Binding-site contacts:
Ligand atom C01 contacts residue VAL317 of chain 1.A at 4.0 Å (hydrophobic).
Ligand atom C10 contacts residue LEU281 of chain 1.C at 4.0 Å (hydrophobic).
Ligand atom C02 contacts residue TRP275 of chain 1.C at 3.7 Å (hydrophobic).
Ligand atom C15 contacts residue LEU281 of chain 1.C at 4.0 Å (hydrophobic).
Ligand atom C04 contacts residue LEU319 of chain 1.A at 4.0 Å (hydrophobic).
Ligand atom C11 contacts residue TRP275 of chain 1.A at 3.6 Å (hydrophobic).
Ligand atom C08 contacts residue LEU281 of chain 1.A at 3.7 Å (hydrophobic).
Ligand atom C05 contacts residue LEU281 of chain 1.A at 3.9 Å (hydrophobic).
Ligand atom C05 contacts residue VAL317 of chain 1.A at 4.1 Å (hydrophobic).
Ligand atom C03 contacts residue LEU281 of chain 1.A at 3.7 Å (hydrophobic).
Ligand atom C16 contacts residue VAL317 of chain 1.C at 3.9 Å (hydrophobic).
Ligand atom C08 contacts residue SER322 of chain 1.A at 3.7 Å.
Ligand atom C01 contacts residue LEU319 of chain 1.A at 3.9 Å (hydrophobic).
Ligand atom C12 contacts residue TRP275 of chain 1.A at 3.8 Å (hydrophobic).
Ligand atom C05 contacts residue LEU319 of chain 1.A at 3.5 Å (hydrophobic).
Ligand atom C06 contacts residue ASP318 of chain 1.A at 3.8 Å.
Ligand atom C06 contacts residue LEU319 of chain 1.A at 3.3 Å (hydrophobic).
Ligand atom O17 contacts residue LEU319 of chain 1.C at 4.0 Å.
Ligand atom C06 contacts residue LEU281 of chain 1.A at 4.0 Å (hydrophobic).
Ligand atom C01 contacts residue LEU281 of chain 1.A at 3.8 Å (hydrophobic).
Ligand atom C12 contacts residue LEU281 of chain 1.C at 3.9 Å (hydrophobic).
Ligand atom C02 contacts residue LEU281 of chain 1.A at 3.6 Å (hydrophobic).
Ligand atom C11 contacts residue LEU281 of chain 1.A at 3.8 Å (hydrophobic).
Ligand atom N09 contacts residue LEU281 of chain 1.A at 3.5 Å.
Ligand atom C13 contacts residue LEU281 of chain 1.C at 4.0 Å (hydrophobic).
Ligand atom N07 contacts residue LEU281 of chain 1.A at 4.0 Å.
Ligand atom C10 contacts residue LEU281 of chain 1.A at 3.9 Å (hydrophobic).
Ligand atom C04 contacts residue LEU281 of chain 1.A at 3.6 Å (hydrophobic).
Ligand atom N07 contacts residue LEU319 of chain 1.A at 3.3 Å.
Ligand atom C08 contacts residue LEU319 of chain 1.A at 4.1 Å (hydrophobic).
Ligand atom O17 contacts residue VAL317 of chain 1.C at 4.1 Å.
Ligand atom N07 contacts residue VAL317 of chain 1.A at 3.6 Å.
Ligand atom N07 contacts residue SER322 of chain 1.A at 3.8 Å.
Ligand atom C14 contacts residue LEU281 of chain 1.C at 4.0 Å (hydrophobic).
Ligand atom C03 contacts residue TRP275 of chain 1.C at 3.7 Å (hydrophobic).
Ligand atom C08 contacts residue TRP275 of chain 1.A at 3.9 Å (hydrophobic).
Ligand atom N07 contacts residue ASP318 of chain 1.A at 3.9 Å.
Ligand atom C01 contacts residue GLU276 of chain 1.C at 4.1 Å.
Ligand atom C11 contacts residue LEU281 of chain 1.C at 3.9 Å (hydrophobic).
Ligand atom C06 contacts residue VAL317 of chain 1.A at 3.3 Å (hydrophobic).

Sequence of chain 1.C:
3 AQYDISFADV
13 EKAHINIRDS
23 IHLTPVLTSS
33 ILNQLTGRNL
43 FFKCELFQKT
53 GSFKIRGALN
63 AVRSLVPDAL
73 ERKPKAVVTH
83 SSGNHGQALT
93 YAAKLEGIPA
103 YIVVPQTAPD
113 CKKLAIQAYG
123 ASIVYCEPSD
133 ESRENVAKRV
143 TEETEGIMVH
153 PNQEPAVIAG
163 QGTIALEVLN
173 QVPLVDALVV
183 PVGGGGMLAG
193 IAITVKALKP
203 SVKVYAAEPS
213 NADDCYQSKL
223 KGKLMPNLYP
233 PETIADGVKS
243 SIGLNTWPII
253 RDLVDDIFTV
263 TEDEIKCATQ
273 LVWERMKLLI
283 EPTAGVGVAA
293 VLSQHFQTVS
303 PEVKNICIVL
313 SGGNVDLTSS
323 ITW

This protein binds this small molecule.
Small molecule (SMILES): OCc1ccc(-n2cnc3ccccc32)cc1

Sequence of chain 1.A:
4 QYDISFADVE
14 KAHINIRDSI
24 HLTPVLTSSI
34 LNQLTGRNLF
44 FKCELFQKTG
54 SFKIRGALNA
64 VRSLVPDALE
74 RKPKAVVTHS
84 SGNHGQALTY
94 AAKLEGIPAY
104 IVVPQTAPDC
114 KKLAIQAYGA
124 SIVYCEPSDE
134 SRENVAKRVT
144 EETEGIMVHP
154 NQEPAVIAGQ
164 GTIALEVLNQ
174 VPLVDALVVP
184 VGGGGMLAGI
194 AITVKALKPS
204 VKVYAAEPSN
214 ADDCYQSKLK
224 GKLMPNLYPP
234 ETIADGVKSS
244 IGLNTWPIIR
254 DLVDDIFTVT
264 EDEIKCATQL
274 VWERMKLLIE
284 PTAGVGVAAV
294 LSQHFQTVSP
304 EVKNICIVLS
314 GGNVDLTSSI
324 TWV